Binding-site contacts:
Ligand atom O6 contacts residue PHE201 of chain 1.A at 3.9 Å.
Ligand atom N2 contacts residue ASN203 of chain 1.A at 3.0 Å (h-bond).
Ligand atom C3 contacts residue ASN203 of chain 1.A at 3.8 Å.
Ligand atom C4 contacts residue ASN203 of chain 1.A at 4.1 Å.
Ligand atom C7 contacts residue ASN203 of chain 1.A at 3.6 Å.
Ligand atom O5 contacts residue ASN203 of chain 1.A at 2.3 Å (h-bond).
Ligand atom C5 contacts residue ASN203 of chain 1.A at 3.6 Å.
Ligand atom O5 contacts residue PHE201 of chain 1.A at 3.9 Å.
Ligand atom O6 contacts residue LEU495 of chain 1.A at 3.2 Å.
Ligand atom O7 contacts residue ASN203 of chain 1.A at 4.2 Å.
Ligand atom C1 contacts residue ASN203 of chain 1.A at 1.4 Å.
Ligand atom C2 contacts residue ASN203 of chain 1.A at 2.4 Å.
Ligand atom C6 contacts residue PHE201 of chain 1.A at 4.2 Å (hydrophobic).
Ligand atom C8 contacts residue ASN203 of chain 1.A at 3.9 Å.

Sequence of chain 1.A:
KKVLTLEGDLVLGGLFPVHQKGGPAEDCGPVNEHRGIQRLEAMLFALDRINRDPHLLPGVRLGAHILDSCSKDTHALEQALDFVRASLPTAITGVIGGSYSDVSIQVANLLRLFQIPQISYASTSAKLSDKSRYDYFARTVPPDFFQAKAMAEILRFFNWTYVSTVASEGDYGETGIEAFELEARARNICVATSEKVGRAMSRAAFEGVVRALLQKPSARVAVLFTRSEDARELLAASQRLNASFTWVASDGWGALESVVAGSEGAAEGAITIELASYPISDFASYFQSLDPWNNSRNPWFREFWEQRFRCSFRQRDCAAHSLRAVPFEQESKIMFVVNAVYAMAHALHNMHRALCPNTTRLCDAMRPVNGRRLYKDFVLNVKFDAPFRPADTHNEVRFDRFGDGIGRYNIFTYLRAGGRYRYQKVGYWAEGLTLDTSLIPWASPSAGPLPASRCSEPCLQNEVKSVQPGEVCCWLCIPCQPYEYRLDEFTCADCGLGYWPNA

This protein binds this small molecule.
Small molecule (SMILES): CC(=O)N[C@@H]1[C@@H](O)[C@H](O)[C@@H](CO)O[C@H]1O